Sequence of chain 1.A:
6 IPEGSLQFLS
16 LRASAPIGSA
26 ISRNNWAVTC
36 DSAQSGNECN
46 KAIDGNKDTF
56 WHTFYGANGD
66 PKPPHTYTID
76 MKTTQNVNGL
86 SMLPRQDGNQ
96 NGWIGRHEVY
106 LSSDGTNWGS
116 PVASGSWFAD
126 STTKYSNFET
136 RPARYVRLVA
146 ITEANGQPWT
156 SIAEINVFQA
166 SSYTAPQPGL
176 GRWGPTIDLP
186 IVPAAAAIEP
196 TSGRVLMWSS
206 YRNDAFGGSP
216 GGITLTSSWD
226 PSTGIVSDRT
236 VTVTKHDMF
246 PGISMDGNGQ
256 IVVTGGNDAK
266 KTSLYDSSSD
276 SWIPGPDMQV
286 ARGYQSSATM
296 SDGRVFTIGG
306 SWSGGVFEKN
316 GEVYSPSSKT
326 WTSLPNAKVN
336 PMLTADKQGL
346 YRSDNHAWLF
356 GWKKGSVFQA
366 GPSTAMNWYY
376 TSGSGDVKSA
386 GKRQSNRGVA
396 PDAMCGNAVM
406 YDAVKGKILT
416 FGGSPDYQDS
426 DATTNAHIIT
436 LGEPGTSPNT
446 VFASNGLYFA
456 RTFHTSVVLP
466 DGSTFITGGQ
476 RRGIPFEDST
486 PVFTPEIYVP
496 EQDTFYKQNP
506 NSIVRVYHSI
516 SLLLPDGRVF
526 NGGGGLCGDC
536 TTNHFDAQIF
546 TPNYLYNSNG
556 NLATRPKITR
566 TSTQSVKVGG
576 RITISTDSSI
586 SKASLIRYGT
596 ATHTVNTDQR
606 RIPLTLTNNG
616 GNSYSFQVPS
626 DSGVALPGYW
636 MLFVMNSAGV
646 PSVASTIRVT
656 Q

Binding-site contacts:
Ligand atom C3 contacts residue GLN503 of chain 1.A at 3.7 Å.
Ligand atom O1 contacts residue VAL494 of chain 1.A at 4.0 Å.
Ligand atom C1 contacts residue VAL494 of chain 1.A at 4.2 Å (hydrophobic).
Ligand atom C2 contacts residue GLN503 of chain 1.A at 2.9 Å.
Ligand atom C4 contacts residue GLY174 of chain 1.A at 4.0 Å.
Ligand atom C1 contacts residue GLN503 of chain 1.A at 4.2 Å.
Ligand atom C2 contacts residue ILE492 of chain 1.A at 4.3 Å (hydrophobic).
Ligand atom C3 contacts residue ASN548 of chain 1.A at 4.5 Å.
Ligand atom O1 contacts residue TYR501 of chain 1.A at 3.9 Å.
Ligand atom C2 contacts residue TYR501 of chain 1.A at 3.5 Å (hydrophobic).
Ligand atom C1 contacts residue ILE492 of chain 1.A at 4.2 Å (hydrophobic).
Ligand atom C4 contacts residue TYR501 of chain 1.A at 4.4 Å (hydrophobic).
Ligand atom C4 contacts residue ASN548 of chain 1.A at 4.4 Å.
Ligand atom C1 contacts residue TYR501 of chain 1.A at 4.1 Å (hydrophobic).
Ligand atom C3 contacts residue GLY174 of chain 1.A at 3.6 Å.
Ligand atom O3 contacts residue ASN548 of chain 1.A at 3.5 Å.
Ligand atom C3 contacts residue LEU175 of chain 1.A at 4.2 Å (hydrophobic).
Ligand atom O3 contacts residue GLY174 of chain 1.A at 3.2 Å (h-bond).
Ligand atom C5 contacts residue ASN548 of chain 1.A at 4.5 Å.
Ligand atom O3 contacts residue GLN503 of chain 1.A at 3.7 Å.

The small molecule below binds the protein below.
Small molecule (SMILES): OC[C@H]1O[C@H](O)[C@H](O)[C@@H](O)[C@@H]1O